Binding-site contacts:
Ligand atom CD2 contacts residue PHE1125 of chain 4.QA at 4.2 Å (hydrophobic).
Ligand atom CD1 contacts residue ALA1120 of chain 4.QA at 4.3 Å (hydrophobic).
Ligand atom O contacts residue HIS1126 of chain 4.QA at 3.3 Å (h-bond).
Ligand atom CG contacts residue ALA1120 of chain 4.QA at 4.4 Å (hydrophobic).
Ligand atom O contacts residue THR1121 of chain 4.QA at 4.0 Å.
Ligand atom CD1 contacts residue GLN1063 of chain 4.QA at 3.8 Å.
Ligand atom C contacts residue VAL1202 of chain 4.QA at 4.2 Å (hydrophobic).
Ligand atom CB contacts residue THR1121 of chain 4.QA at 3.3 Å.
Ligand atom OH contacts residue ASN1072 of chain 4.QA at 3.1 Å (h-bond).
Ligand atom CZ contacts residue ASN1072 of chain 4.QA at 3.5 Å.
Ligand atom CD2 contacts residue HIS1126 of chain 4.QA at 3.4 Å.
Ligand atom CD1 contacts residue ASN1072 of chain 4.QA at 4.0 Å.
Ligand atom O contacts residue GLN1063 of chain 4.QA at 2.9 Å (h-bond).
Ligand atom CG contacts residue GLN1063 of chain 4.QA at 4.3 Å.
Ligand atom CD1 contacts residue ASN1122 of chain 4.QA at 4.3 Å.
Ligand atom CG contacts residue HIS1126 of chain 4.QA at 4.3 Å.
Ligand atom CG contacts residue THR1121 of chain 4.QA at 3.3 Å.
Ligand atom O contacts residue VAL1202 of chain 4.QA at 3.2 Å.
Ligand atom SD contacts residue ASN1072 of chain 4.QA at 3.7 Å.
Ligand atom CZ contacts residue GLN1063 of chain 4.QA at 4.1 Å.
Ligand atom OH contacts residue HIS1068 of chain 4.QA at 3.8 Å.
Ligand atom C contacts residue HIS1126 of chain 4.QA at 4.0 Å.
Ligand atom CG contacts residue ASN1072 of chain 4.QA at 4.2 Å.
Ligand atom CE2 contacts residue ASN1072 of chain 4.QA at 4.4 Å.
Ligand atom C contacts residue GLN1063 of chain 4.QA at 3.9 Å.
Ligand atom CD2 contacts residue THR1121 of chain 4.QA at 4.0 Å.
Ligand atom OH contacts residue GLN1063 of chain 4.QA at 3.7 Å.
Ligand atom CD2 contacts residue LEU1129 of chain 4.QA at 4.2 Å (hydrophobic).
Ligand atom CD2 contacts residue GLN1063 of chain 4.QA at 3.6 Å.
Ligand atom CE1 contacts residue ASN1072 of chain 4.QA at 3.3 Å.
Ligand atom CE1 contacts residue THR1121 of chain 4.QA at 3.9 Å.
Ligand atom CB contacts residue GLN1063 of chain 4.QA at 4.5 Å.
Ligand atom CD1 contacts residue THR1121 of chain 4.QA at 3.0 Å.
Ligand atom CE2 contacts residue GLN1063 of chain 4.QA at 3.3 Å.
Ligand atom CG2 contacts residue GLN1063 of chain 4.QA at 3.3 Å.
Ligand atom CD1 contacts residue PHE1125 of chain 4.QA at 3.6 Å (hydrophobic).
Ligand atom CA contacts residue HIS1126 of chain 4.QA at 4.3 Å.
Ligand atom CA contacts residue GLN1063 of chain 4.QA at 4.3 Å.
Ligand atom CD2 contacts residue ALA1120 of chain 4.QA at 3.5 Å (hydrophobic).
Ligand atom CD2 contacts residue THR1121 of chain 4.QA at 4.3 Å.

Sequence of chain 4.QA:
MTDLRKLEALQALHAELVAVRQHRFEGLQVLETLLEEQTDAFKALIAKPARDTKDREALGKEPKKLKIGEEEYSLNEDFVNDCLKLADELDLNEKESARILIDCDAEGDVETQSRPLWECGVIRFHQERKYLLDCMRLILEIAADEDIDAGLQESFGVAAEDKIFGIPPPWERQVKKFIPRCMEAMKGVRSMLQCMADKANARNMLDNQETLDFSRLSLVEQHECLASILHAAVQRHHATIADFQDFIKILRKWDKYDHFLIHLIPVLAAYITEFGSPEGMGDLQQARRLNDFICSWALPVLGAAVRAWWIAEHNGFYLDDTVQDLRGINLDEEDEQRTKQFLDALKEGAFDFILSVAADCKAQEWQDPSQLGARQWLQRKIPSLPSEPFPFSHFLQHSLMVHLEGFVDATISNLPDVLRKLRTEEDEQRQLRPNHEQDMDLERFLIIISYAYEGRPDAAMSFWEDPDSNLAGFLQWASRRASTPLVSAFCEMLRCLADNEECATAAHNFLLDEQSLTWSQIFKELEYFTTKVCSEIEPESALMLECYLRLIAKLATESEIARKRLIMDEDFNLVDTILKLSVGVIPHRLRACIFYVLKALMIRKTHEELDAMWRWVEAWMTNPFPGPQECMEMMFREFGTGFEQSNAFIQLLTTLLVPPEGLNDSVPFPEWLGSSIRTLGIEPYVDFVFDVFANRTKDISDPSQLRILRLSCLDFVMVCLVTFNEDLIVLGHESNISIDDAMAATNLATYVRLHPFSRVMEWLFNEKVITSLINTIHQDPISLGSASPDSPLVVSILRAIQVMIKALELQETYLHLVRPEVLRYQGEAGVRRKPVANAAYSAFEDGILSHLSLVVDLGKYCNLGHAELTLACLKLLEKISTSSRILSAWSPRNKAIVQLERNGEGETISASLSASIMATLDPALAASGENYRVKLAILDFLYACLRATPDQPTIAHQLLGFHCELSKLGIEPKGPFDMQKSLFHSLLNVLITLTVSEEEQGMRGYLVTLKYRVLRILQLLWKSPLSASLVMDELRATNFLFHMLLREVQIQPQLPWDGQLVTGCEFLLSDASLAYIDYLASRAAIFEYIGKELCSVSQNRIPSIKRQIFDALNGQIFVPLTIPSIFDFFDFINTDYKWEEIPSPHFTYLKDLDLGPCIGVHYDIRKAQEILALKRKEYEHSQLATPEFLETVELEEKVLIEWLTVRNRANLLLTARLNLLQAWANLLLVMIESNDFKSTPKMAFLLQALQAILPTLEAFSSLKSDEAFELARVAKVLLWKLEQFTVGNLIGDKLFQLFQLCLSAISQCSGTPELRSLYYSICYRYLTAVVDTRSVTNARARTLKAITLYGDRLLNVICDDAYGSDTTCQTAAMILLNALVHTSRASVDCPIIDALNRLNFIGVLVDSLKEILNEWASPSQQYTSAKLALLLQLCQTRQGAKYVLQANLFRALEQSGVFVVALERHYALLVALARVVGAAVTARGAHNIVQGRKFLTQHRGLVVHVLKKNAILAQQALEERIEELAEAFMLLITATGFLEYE

A small-molecule ligand and the protein it binds are described below.
Small molecule (SMILES): CC[C@H](C)[C@H](N)C(=O)N[C@@H](CC(C)C)C(=O)N1CCC[C@H]1C(=O)N[C@@H](CCSC)C(=O)N[C@@H](Cc1ccc(O)cc1)C(=O)N[C@@H](CCCCN)C(=O)N[C@@H](CC(C)C)C(=O)N[C@@H](CO)C(=O)N1CCC[C@H]1C=O